Sequence of chain 1.A:
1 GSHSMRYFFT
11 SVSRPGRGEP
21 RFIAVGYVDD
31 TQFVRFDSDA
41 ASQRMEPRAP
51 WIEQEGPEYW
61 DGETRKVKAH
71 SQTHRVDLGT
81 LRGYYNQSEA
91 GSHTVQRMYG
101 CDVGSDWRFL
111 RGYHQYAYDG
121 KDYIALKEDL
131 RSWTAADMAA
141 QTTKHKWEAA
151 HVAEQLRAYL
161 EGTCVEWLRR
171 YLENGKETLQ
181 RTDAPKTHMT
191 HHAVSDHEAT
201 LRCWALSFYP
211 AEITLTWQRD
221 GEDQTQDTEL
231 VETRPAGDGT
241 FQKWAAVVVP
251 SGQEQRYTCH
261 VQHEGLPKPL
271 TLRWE

A protein and the small-molecule ligand that binds it are described below.
Small molecule (SMILES): CC(C)C[C@H](NC(=O)[C@@H](NC(=O)[C@H](C)NC(=O)[C@@H](NC(=O)[C@@H](NC(=O)[C@H](CC(N)=O)NC(=O)[C@H](C)NC(=O)[C@H](CC(C)C)NC(=O)[C@@H](N)CO)[C@@H](C)O)C(C)C)[C@@H](C)O)C(=O)O

Binding-site contacts:
Ligand atom OG contacts residue GLU63 of chain 1.A at 2.8 Å (salt-bridge).
Ligand atom OD1 contacts residue LYS66 of chain 1.A at 3.0 Å.
Ligand atom O contacts residue TYR159 of chain 1.A at 2.7 Å (h-bond).
Ligand atom CD2 contacts residue TRP147 of chain 1.A at 3.6 Å (hydrophobic).
Ligand atom O contacts residue HIS70 of chain 1.A at 3.4 Å.
Ligand atom CD1 contacts residue ASP77 of chain 1.A at 3.5 Å.
Ligand atom CD1 contacts residue TYR116 of chain 1.A at 3.2 Å (hydrophobic).
Ligand atom O contacts residue THR73 of chain 1.A at 3.0 Å (h-bond).
Ligand atom CB contacts residue ASP77 of chain 1.A at 3.6 Å.
Ligand atom C contacts residue TYR7 of chain 1.A at 3.3 Å (hydrophobic).
Ligand atom CD1 contacts residue MET45 of chain 1.A at 3.4 Å (hydrophobic).
Ligand atom CA contacts residue TYR7 of chain 1.A at 3.3 Å (hydrophobic).
Ligand atom C contacts residue LYS146 of chain 1.A at 3.4 Å.
Ligand atom N contacts residue TYR7 of chain 1.A at 2.9 Å (h-bond).
Ligand atom CD1 contacts residue LEU81 of chain 1.A at 3.4 Å (hydrophobic).
Ligand atom CG1 contacts residue ARG97 of chain 1.A at 3.6 Å.
Ligand atom CD2 contacts residue TYR99 of chain 1.A at 3.5 Å (hydrophobic).
Ligand atom N contacts residue TYR171 of chain 1.A at 2.7 Å (h-bond).
Ligand atom OXT contacts residue TYR84 of chain 1.A at 3.5 Å (h-bond).
Ligand atom CD2 contacts residue TYR7 of chain 1.A at 3.2 Å (hydrophobic).
Ligand atom CG2 contacts residue HIS70 of chain 1.A at 3.6 Å.
Ligand atom CD2 contacts residue PHE9 of chain 1.A at 3.5 Å (hydrophobic).
Ligand atom N contacts residue GLU63 of chain 1.A at 3.0 Å (salt-bridge).
Ligand atom C contacts residue ASP77 of chain 1.A at 3.6 Å.
Ligand atom O contacts residue TRP147 of chain 1.A at 2.8 Å (h-bond).
Ligand atom CA contacts residue ASP77 of chain 1.A at 3.4 Å.
Ligand atom OXT contacts residue THR143 of chain 1.A at 2.7 Å (h-bond).
Ligand atom O contacts residue TRP147 of chain 1.A at 3.6 Å.
Ligand atom O contacts residue TYR7 of chain 1.A at 3.6 Å.
Ligand atom CG contacts residue GLU63 of chain 1.A at 3.6 Å.
Ligand atom CB contacts residue TYR99 of chain 1.A at 3.5 Å (hydrophobic).
Ligand atom OXT contacts residue LYS146 of chain 1.A at 3.4 Å.
Ligand atom N contacts residue TYR7 of chain 1.A at 3.6 Å (h-bond).
Ligand atom N contacts residue TYR99 of chain 1.A at 3.0 Å (h-bond).
Ligand atom CA contacts residue GLU63 of chain 1.A at 3.5 Å.
Ligand atom CG contacts residue ASP77 of chain 1.A at 3.3 Å.
Ligand atom CB contacts residue ASP77 of chain 1.A at 3.6 Å.
Ligand atom O contacts residue LYS146 of chain 1.A at 2.8 Å (salt-bridge).
Ligand atom N contacts residue ASP77 of chain 1.A at 2.8 Å (salt-bridge).
Ligand atom CA contacts residue TYR171 of chain 1.A at 3.6 Å (hydrophobic).